Binding-site contacts:
Ligand atom O contacts residue TRP193 of chain 1.A at 3.4 Å.
Ligand atom CE contacts residue SER172 of chain 1.A at 3.2 Å.
Ligand atom NE2 contacts residue HIS40 of chain 1.A at 2.9 Å (h-bond).
Ligand atom C contacts residue GLY175 of chain 1.A at 3.6 Å.
Ligand atom CB contacts residue HIS40 of chain 1.A at 3.7 Å.
Ligand atom C contacts residue SER177 of chain 1.A at 2.7 Å.
Ligand atom O contacts residue PHE24 of chain 1.A at 3.5 Å.
Ligand atom N contacts residue PHE24 of chain 1.A at 3.1 Å (h-bond).
Ligand atom CB contacts residue CYS173 of chain 1.A at 3.5 Å (hydrophobic).
Ligand atom N contacts residue SER192 of chain 1.A at 3.2 Å (h-bond).
Ligand atom NZ contacts residue ASP171 of chain 1.A at 3.1 Å (salt-bridge).
Ligand atom CB contacts residue SER177 of chain 1.A at 3.2 Å.
Ligand atom C contacts residue GLN174 of chain 1.A at 3.7 Å.
Ligand atom NZ contacts residue SER172 of chain 1.A at 2.9 Å (h-bond).
Ligand atom CA contacts residue SER177 of chain 1.A at 3.0 Å.
Ligand atom CB contacts residue HIS40 of chain 1.A at 3.4 Å.
Ligand atom CA contacts residue GLN174 of chain 1.A at 3.7 Å.
Ligand atom OG1 contacts residue HIS40 of chain 1.A at 3.6 Å.
Ligand atom C contacts residue GLY194 of chain 1.A at 3.7 Å.
Ligand atom CA contacts residue SER192 of chain 1.A at 3.4 Å.
Ligand atom CG2 contacts residue LEU81 of chain 1.A at 3.6 Å (hydrophobic).
Ligand atom O contacts residue GLY194 of chain 1.A at 3.0 Å (h-bond).
Ligand atom CD1 contacts residue GLY175 of chain 1.A at 3.5 Å.
Ligand atom O contacts residue GLN174 of chain 1.A at 3.4 Å.
Ligand atom CA contacts residue GLY194 of chain 1.A at 3.7 Å.
Ligand atom O contacts residue GLN174 of chain 1.A at 2.9 Å (h-bond).
Ligand atom N contacts residue SER177 of chain 1.A at 3.0 Å (h-bond).
Ligand atom O contacts residue GLY175 of chain 1.A at 2.7 Å (h-bond).
Ligand atom CB contacts residue SER192 of chain 1.A at 3.7 Å.
Ligand atom CD1 contacts residue HIS23 of chain 1.A at 3.4 Å.
Ligand atom NZ contacts residue GLY204 of chain 1.A at 3.7 Å.
Ligand atom CD contacts residue SER172 of chain 1.A at 3.4 Å.
Ligand atom CB contacts residue CYS25 of chain 1.A at 3.7 Å (hydrophobic).
Ligand atom CG1 contacts residue GLY175 of chain 1.A at 3.6 Å.
Ligand atom O contacts residue GLN174 of chain 1.A at 3.4 Å.
Ligand atom OG contacts residue HIS40 of chain 1.A at 3.5 Å.
Ligand atom O contacts residue ASP176 of chain 1.A at 3.3 Å (salt-bridge).
Ligand atom O contacts residue CYS173 of chain 1.A at 3.5 Å (h-bond).
Ligand atom N contacts residue SER177 of chain 1.A at 2.9 Å (h-bond).
Ligand atom O contacts residue SER177 of chain 1.A at 2.9 Å (h-bond).

Sequence of chain 1.A:
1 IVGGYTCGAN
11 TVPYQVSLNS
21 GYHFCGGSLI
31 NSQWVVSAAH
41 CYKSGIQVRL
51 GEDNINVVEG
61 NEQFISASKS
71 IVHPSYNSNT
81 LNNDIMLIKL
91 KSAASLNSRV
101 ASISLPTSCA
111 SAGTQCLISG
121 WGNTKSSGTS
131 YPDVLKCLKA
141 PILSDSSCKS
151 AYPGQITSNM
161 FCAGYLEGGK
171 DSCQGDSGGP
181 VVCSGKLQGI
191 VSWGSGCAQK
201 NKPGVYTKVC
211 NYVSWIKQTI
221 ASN

This small molecule binds to this protein.
Small molecule (SMILES): CC[C@H](C)[C@@H]1NC(=O)[C@H](CO)NC(=O)[C@H](CCCC[NH3+])NC(=O)[C@H]([C@@H](C)O)NC(=O)[C@@H]([NH3+])CSSC[C@@H](C(=O)O)NC(=O)[C@H](CCC(N)=O)NC(=O)[C@@H]2CCCN2C(=O)[C@@H]2CCCN2C1=O